This small molecule binds to this protein.
Small molecule (SMILES): C[N+]1(CCCS(=O)(=O)[O-])CCCCC1

Sequence of chain 1.A:
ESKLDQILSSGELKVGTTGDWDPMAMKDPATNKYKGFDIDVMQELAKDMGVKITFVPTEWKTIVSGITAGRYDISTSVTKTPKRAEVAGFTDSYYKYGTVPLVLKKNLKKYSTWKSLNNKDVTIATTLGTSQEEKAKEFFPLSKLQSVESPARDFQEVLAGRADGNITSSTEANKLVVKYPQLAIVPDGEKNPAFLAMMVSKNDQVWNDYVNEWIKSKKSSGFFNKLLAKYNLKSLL

Binding-site contacts:
Ligand atom C13 contacts residue TRP72 of chain 1.A at 3.8 Å (hydrophobic).
Ligand atom C11 contacts residue TRP33 of chain 1.A at 4.2 Å (hydrophobic).
Ligand atom O4 contacts residue ARG96 of chain 1.A at 2.7 Å (salt-bridge).
Ligand atom C12 contacts residue TRP33 of chain 1.A at 4.2 Å (hydrophobic).
Ligand atom C7 contacts residue TRP72 of chain 1.A at 3.9 Å (hydrophobic).
Ligand atom O1 contacts residue ARG96 of chain 1.A at 3.1 Å (salt-bridge).
Ligand atom C12 contacts residue TRP72 of chain 1.A at 3.4 Å (hydrophobic).
Ligand atom O2 contacts residue THR91 of chain 1.A at 2.7 Å (h-bond).
Ligand atom C12 contacts residue ASP32 of chain 1.A at 4.1 Å.
Ligand atom S contacts residue TRP72 of chain 1.A at 4.0 Å.
Ligand atom O2 contacts residue ARG96 of chain 1.A at 4.3 Å.
Ligand atom O4 contacts residue TRP72 of chain 1.A at 3.8 Å.
Ligand atom C7 contacts residue TRP33 of chain 1.A at 4.0 Å (hydrophobic).
Ligand atom C1 contacts residue TRP72 of chain 1.A at 3.4 Å (hydrophobic).
Ligand atom N2 contacts residue TRP33 of chain 1.A at 4.3 Å.
Ligand atom S contacts residue ARG96 of chain 1.A at 3.8 Å.
Ligand atom S contacts residue THR91 of chain 1.A at 3.8 Å.
Ligand atom C14 contacts residue TRP72 of chain 1.A at 3.3 Å (hydrophobic).
Ligand atom O2 contacts residue TYR109 of chain 1.A at 4.4 Å.
Ligand atom O1 contacts residue TRP72 of chain 1.A at 4.2 Å.
Ligand atom C16 contacts residue TRP33 of chain 1.A at 3.7 Å (hydrophobic).
Ligand atom O4 contacts residue THR91 of chain 1.A at 2.8 Å (h-bond).
Ligand atom C1 contacts residue TRP33 of chain 1.A at 4.3 Å (hydrophobic).
Ligand atom C4 contacts residue TRP72 of chain 1.A at 4.5 Å (hydrophobic).
Ligand atom O4 contacts residue VAL90 of chain 1.A at 3.5 Å.